Binding-site contacts:
Ligand atom C24 contacts residue ALA53 of chain 1.A at 3.5 Å (hydrophobic).
Ligand atom C31 contacts residue CYS106 of chain 1.A at 3.2 Å (hydrophobic).
Ligand atom N12 contacts residue GLU72 of chain 1.A at 2.7 Å (salt-bridge).
Ligand atom C17 contacts residue VAL103 of chain 1.A at 3.6 Å (hydrophobic).
Ligand atom C1 contacts residue ASP183 of chain 1.A at 3.7 Å.
Ligand atom C31 contacts residue LYS107 of chain 1.A at 3.6 Å.
Ligand atom O22 contacts residue VAL35 of chain 1.A at 3.3 Å.
Ligand atom O15 contacts residue ASP183 of chain 1.A at 2.8 Å (salt-bridge).
Ligand atom O22 contacts residue PHE184 of chain 1.A at 3.5 Å.
Ligand atom N26 contacts residue CYS106 of chain 1.A at 3.2 Å (h-bond).
Ligand atom C25 contacts residue LEU172 of chain 1.A at 3.7 Å (hydrophobic).
Ligand atom C31 contacts residue GLY109 of chain 1.A at 3.7 Å.
Ligand atom C25 contacts residue GLU104 of chain 1.A at 3.3 Å.
Ligand atom C13 contacts residue ASP183 of chain 1.A at 3.2 Å.
Ligand atom C2 contacts residue GLU72 of chain 1.A at 3.7 Å.
Ligand atom F8 contacts residue HIS163 of chain 1.A at 3.2 Å.
Ligand atom F10 contacts residue ILE79 of chain 1.A at 3.6 Å.
Ligand atom N14 contacts residue LYS55 of chain 1.A at 3.7 Å.
Ligand atom F8 contacts residue ILE181 of chain 1.A at 3.6 Å.
Ligand atom F9 contacts residue CYS182 of chain 1.A at 3.5 Å.
Ligand atom C31 contacts residue PHE105 of chain 1.A at 3.6 Å (hydrophobic).
Ligand atom N12 contacts residue ASP183 of chain 1.A at 3.5 Å (salt-bridge).
Ligand atom N14 contacts residue GLU72 of chain 1.A at 3.0 Å (salt-bridge).
Ligand atom C24 contacts residue GLU104 of chain 1.A at 3.7 Å.
Ligand atom N30 contacts residue CYS106 of chain 1.A at 2.8 Å (h-bond).
Ligand atom C13 contacts residue GLU72 of chain 1.A at 3.4 Å.
Ligand atom C18 contacts residue VAL103 of chain 1.A at 3.5 Å (hydrophobic).
Ligand atom O15 contacts residue CYS182 of chain 1.A at 3.3 Å.
Ligand atom C24 contacts residue LEU172 of chain 1.A at 3.7 Å (hydrophobic).
Ligand atom N30 contacts residue PHE105 of chain 1.A at 3.5 Å.
Ligand atom N14 contacts residue ASP183 of chain 1.A at 3.5 Å (salt-bridge).
Ligand atom F9 contacts residue VAL85 of chain 1.A at 3.7 Å.
Ligand atom F9 contacts residue ILE181 of chain 1.A at 3.1 Å.
Ligand atom C25 contacts residue CYS106 of chain 1.A at 3.5 Å (hydrophobic).
Ligand atom O32 contacts residue LEU27 of chain 1.A at 3.6 Å.
Ligand atom C1 contacts residue LEU76 of chain 1.A at 3.7 Å (hydrophobic).
Ligand atom C21 contacts residue ASP183 of chain 1.A at 3.5 Å.
Ligand atom F10 contacts residue LEU156 of chain 1.A at 3.7 Å.
Ligand atom C18 contacts residue VAL35 of chain 1.A at 3.7 Å (hydrophobic).
Ligand atom O15 contacts residue VAL86 of chain 1.A at 3.4 Å.

This small molecule binds to this protein.
Small molecule (SMILES): CNC(=O)c1cc(Oc2ccc(NC(=O)Nc3ccc(Cl)c(C(F)(F)F)c3)cc2)ccn1

Sequence of chain 1.A:
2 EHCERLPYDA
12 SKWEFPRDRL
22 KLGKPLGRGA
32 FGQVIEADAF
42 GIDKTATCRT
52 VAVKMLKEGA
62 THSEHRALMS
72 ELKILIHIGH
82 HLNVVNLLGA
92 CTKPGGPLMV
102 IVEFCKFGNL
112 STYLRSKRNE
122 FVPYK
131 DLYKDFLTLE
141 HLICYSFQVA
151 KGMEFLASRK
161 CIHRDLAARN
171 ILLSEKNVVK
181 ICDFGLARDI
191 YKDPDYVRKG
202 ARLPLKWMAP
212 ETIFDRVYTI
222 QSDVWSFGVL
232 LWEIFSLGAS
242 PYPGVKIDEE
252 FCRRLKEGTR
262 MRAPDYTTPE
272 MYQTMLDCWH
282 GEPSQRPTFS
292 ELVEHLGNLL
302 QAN